Binding-site contacts:
Ligand atom O5 contacts residue ASN371 of chain 2.A at 2.4 Å (h-bond).
Ligand atom O5 contacts residue ILE358 of chain 2.A at 3.5 Å.
Ligand atom C8 contacts residue MET391 of chain 2.A at 3.3 Å (hydrophobic).
Ligand atom N2 contacts residue ASN371 of chain 2.A at 2.8 Å (h-bond).
Ligand atom O5 contacts residue SER357 of chain 2.A at 3.5 Å (h-bond).
Ligand atom O7 contacts residue SER357 of chain 2.A at 3.3 Å (h-bond).
Ligand atom C6 contacts residue ASP392 of chain 2.A at 3.7 Å.
Ligand atom C8 contacts residue ASP392 of chain 2.A at 3.9 Å.
Ligand atom C6 contacts residue SER357 of chain 2.A at 4.2 Å.
Ligand atom C7 contacts residue ASP392 of chain 2.A at 3.9 Å.
Ligand atom C5 contacts residue GLU359 of chain 2.A at 4.0 Å.
Ligand atom C4 contacts residue ASN371 of chain 2.A at 4.2 Å.
Ligand atom O7 contacts residue ASN371 of chain 2.A at 3.9 Å.
Ligand atom C4 contacts residue SER357 of chain 2.A at 4.1 Å.
Ligand atom O5 contacts residue GLU359 of chain 2.A at 3.2 Å (salt-bridge).
Ligand atom N2 contacts residue ASP392 of chain 2.A at 3.0 Å (salt-bridge).
Ligand atom C2 contacts residue ASN371 of chain 2.A at 2.3 Å.
Ligand atom C7 contacts residue SER357 of chain 2.A at 3.7 Å.
Ligand atom N2 contacts residue SER357 of chain 2.A at 4.0 Å.
Ligand atom O6 contacts residue MET391 of chain 2.A at 3.6 Å.
Ligand atom C5 contacts residue ASN371 of chain 2.A at 3.6 Å.
Ligand atom O6 contacts residue ASP392 of chain 2.A at 3.9 Å.
Ligand atom C6 contacts residue GLU359 of chain 2.A at 3.9 Å.
Ligand atom C1 contacts residue GLU359 of chain 2.A at 4.0 Å.
Ligand atom O6 contacts residue ILE358 of chain 2.A at 4.0 Å.
Ligand atom C1 contacts residue SER357 of chain 2.A at 4.0 Å.
Ligand atom C8 contacts residue ASN371 of chain 2.A at 4.5 Å.
Ligand atom C2 contacts residue SER357 of chain 2.A at 3.8 Å.
Ligand atom C5 contacts residue SER357 of chain 2.A at 4.1 Å.
Ligand atom C1 contacts residue ASP392 of chain 2.A at 4.0 Å.
Ligand atom C6 contacts residue ILE358 of chain 2.A at 4.1 Å (hydrophobic).
Ligand atom C3 contacts residue ASP392 of chain 2.A at 3.8 Å.
Ligand atom C5 contacts residue ILE358 of chain 2.A at 4.4 Å (hydrophobic).
Ligand atom C2 contacts residue ASP392 of chain 2.A at 3.8 Å.
Ligand atom C3 contacts residue ASN371 of chain 2.A at 3.7 Å.
Ligand atom C1 contacts residue ILE358 of chain 2.A at 4.3 Å (hydrophobic).
Ligand atom C7 contacts residue ASN371 of chain 2.A at 3.5 Å.
Ligand atom O6 contacts residue GLU359 of chain 2.A at 3.1 Å (salt-bridge).
Ligand atom C1 contacts residue ASN371 of chain 2.A at 1.4 Å.

Sequence of chain 2.A:
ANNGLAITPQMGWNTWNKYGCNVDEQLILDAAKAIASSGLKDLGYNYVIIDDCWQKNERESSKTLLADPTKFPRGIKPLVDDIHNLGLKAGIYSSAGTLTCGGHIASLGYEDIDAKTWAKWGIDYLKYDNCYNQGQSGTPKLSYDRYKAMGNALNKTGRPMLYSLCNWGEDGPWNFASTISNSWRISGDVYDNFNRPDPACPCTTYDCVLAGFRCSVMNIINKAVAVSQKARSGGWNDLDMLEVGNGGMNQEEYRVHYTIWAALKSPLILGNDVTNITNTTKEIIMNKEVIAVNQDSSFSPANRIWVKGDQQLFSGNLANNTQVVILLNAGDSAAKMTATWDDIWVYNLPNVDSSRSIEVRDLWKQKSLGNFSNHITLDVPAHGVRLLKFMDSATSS

The protein below binds the small molecule below.
Small molecule (SMILES): CC(=O)N[C@H]1[C@H](O[C@H]2[C@H](O)[C@@H](NC(C)=O)CO[C@@H]2CO)O[C@H](CO)[C@@H](O[C@@H]2O[C@H](CO)[C@@H](O)[C@H](O)[C@@H]2O)[C@@H]1O